Sequence of chain 1.A:
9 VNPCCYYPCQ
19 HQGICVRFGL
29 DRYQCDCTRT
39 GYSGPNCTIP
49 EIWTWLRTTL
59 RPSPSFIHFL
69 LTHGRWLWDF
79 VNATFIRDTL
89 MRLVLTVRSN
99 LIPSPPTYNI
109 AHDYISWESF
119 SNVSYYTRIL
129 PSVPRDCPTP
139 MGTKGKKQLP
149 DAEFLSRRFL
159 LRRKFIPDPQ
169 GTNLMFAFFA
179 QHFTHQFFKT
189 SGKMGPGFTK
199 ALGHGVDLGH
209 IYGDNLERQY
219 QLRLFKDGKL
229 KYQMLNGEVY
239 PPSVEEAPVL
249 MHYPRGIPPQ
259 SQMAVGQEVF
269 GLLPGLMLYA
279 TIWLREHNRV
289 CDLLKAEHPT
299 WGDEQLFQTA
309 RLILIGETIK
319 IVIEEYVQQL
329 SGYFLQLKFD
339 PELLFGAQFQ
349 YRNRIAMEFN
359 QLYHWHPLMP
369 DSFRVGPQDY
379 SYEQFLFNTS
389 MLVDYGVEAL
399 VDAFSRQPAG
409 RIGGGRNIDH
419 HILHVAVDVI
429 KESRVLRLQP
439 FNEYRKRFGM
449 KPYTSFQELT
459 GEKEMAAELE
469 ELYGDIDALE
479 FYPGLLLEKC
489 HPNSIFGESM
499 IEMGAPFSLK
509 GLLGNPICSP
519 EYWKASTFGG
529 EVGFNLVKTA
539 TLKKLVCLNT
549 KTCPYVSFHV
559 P

Binding-site contacts:
Ligand atom C5 contacts residue LEU214 of chain 1.B at 4.0 Å (hydrophobic).
Ligand atom O5 contacts residue LEU214 of chain 1.B at 3.6 Å.
Ligand atom O7 contacts residue GLU116 of chain 1.A at 4.4 Å.
Ligand atom C4 contacts residue LEU214 of chain 1.B at 4.0 Å (hydrophobic).
Ligand atom C3 contacts residue LEU214 of chain 1.B at 4.5 Å (hydrophobic).
Ligand atom C8 contacts residue MET192 of chain 1.A at 3.4 Å (hydrophobic).
Ligand atom C6 contacts residue TYR218 of chain 1.B at 4.2 Å (hydrophobic).
Ligand atom C5 contacts residue TYR123 of chain 1.A at 3.9 Å (hydrophobic).
Ligand atom C4 contacts residue ASN120 of chain 1.A at 4.1 Å.
Ligand atom C8 contacts residue ASN120 of chain 1.A at 4.4 Å.
Ligand atom C5 contacts residue TYR218 of chain 1.B at 4.5 Å (hydrophobic).
Ligand atom C7 contacts residue ASN120 of chain 1.A at 3.2 Å.
Ligand atom C1 contacts residue TYR123 of chain 1.A at 3.9 Å (hydrophobic).
Ligand atom O6 contacts residue GLU116 of chain 1.A at 4.1 Å.
Ligand atom C6 contacts residue PHE196 of chain 1.A at 3.9 Å (hydrophobic).
Ligand atom C5 contacts residue PHE196 of chain 1.A at 4.1 Å (hydrophobic).
Ligand atom O5 contacts residue GLU116 of chain 1.A at 3.2 Å (salt-bridge).
Ligand atom C1 contacts residue SER122 of chain 1.A at 4.5 Å.
Ligand atom O5 contacts residue TYR123 of chain 1.A at 3.3 Å.
Ligand atom C1 contacts residue GLU116 of chain 1.A at 3.6 Å.
Ligand atom O6 contacts residue TYR123 of chain 1.A at 3.0 Å (h-bond).
Ligand atom O7 contacts residue LEU214 of chain 1.B at 4.2 Å.
Ligand atom O6 contacts residue LEU214 of chain 1.B at 4.0 Å.
Ligand atom C6 contacts residue LEU214 of chain 1.B at 3.7 Å (hydrophobic).
Ligand atom C2 contacts residue ASN120 of chain 1.A at 2.4 Å.
Ligand atom O5 contacts residue ASN120 of chain 1.A at 2.3 Å (h-bond).
Ligand atom O3 contacts residue GLU215 of chain 1.B at 4.0 Å.
Ligand atom O6 contacts residue GLU215 of chain 1.B at 2.8 Å (salt-bridge).
Ligand atom C1 contacts residue ASN120 of chain 1.A at 1.4 Å.
Ligand atom N2 contacts residue ASN120 of chain 1.A at 2.9 Å (h-bond).
Ligand atom C6 contacts residue GLU215 of chain 1.B at 3.9 Å.
Ligand atom C5 contacts residue ASN120 of chain 1.A at 3.6 Å.
Ligand atom C2 contacts residue LEU214 of chain 1.B at 4.4 Å (hydrophobic).
Ligand atom C2 contacts residue GLU116 of chain 1.A at 4.2 Å.
Ligand atom C3 contacts residue ASN120 of chain 1.A at 3.8 Å.
Ligand atom O7 contacts residue ASN120 of chain 1.A at 3.1 Å (h-bond).
Ligand atom C6 contacts residue TYR123 of chain 1.A at 3.1 Å (hydrophobic).
Ligand atom O3 contacts residue LEU214 of chain 1.B at 4.2 Å.

Sequence of chain 1.B:
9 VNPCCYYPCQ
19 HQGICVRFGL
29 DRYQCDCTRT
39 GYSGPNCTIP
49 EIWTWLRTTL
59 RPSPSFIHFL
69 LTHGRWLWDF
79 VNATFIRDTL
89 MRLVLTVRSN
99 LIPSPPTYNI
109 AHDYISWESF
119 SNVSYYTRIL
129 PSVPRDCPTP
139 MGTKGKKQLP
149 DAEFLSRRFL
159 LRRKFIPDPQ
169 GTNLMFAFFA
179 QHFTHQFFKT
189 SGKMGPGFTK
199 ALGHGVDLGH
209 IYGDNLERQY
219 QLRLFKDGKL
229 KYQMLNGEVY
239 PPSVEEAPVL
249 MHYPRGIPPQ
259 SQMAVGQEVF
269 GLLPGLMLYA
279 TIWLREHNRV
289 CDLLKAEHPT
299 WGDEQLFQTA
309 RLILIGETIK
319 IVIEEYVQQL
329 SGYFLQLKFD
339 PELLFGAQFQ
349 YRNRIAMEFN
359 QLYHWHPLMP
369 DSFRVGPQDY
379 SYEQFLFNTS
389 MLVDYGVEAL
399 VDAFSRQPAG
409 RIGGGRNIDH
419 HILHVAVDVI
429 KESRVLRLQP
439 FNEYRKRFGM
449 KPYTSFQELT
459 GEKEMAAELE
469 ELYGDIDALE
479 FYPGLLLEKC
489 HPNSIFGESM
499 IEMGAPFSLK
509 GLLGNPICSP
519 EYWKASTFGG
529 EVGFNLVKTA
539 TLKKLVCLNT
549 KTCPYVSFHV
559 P

A small-molecule ligand and the protein it binds are described below.
Small molecule (SMILES): CC(=O)N[C@H]1[C@H](O[C@H]2[C@H](O)[C@@H](NC(C)=O)CO[C@@H]2CO)O[C@H](CO)[C@@H](O)[C@@H]1O